The protein below binds the small molecule below.
Small molecule (SMILES): CCC[C@H](O)[C@H](NC[C@@H]1Cc2cccc(c2)CCCCc2cc(cc(N(CCC)S(C)(=O)=O)c2)C(=O)N1)C(=O)NCC(C)C

Sequence of chain 1.A:
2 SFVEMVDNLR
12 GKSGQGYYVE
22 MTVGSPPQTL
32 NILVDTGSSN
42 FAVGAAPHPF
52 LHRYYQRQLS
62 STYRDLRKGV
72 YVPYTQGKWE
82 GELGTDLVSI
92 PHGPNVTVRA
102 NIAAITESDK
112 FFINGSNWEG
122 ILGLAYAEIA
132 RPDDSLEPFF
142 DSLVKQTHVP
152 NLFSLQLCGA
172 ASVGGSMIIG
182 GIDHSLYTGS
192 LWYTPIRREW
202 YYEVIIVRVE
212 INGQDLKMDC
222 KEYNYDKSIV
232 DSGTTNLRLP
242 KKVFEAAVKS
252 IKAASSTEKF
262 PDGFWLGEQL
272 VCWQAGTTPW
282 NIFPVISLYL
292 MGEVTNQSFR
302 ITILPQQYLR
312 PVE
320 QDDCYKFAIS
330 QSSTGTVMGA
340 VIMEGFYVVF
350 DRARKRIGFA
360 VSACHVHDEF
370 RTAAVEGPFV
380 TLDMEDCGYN

Binding-site contacts:
Ligand atom C15 contacts residue ASP36 of chain 1.A at 3.2 Å.
Ligand atom C03 contacts residue GLY234 of chain 1.A at 3.5 Å.
Ligand atom C33 contacts residue LEU34 of chain 1.A at 3.4 Å (hydrophobic).
Ligand atom O01 contacts residue THR76 of chain 1.A at 3.3 Å.
Ligand atom C19 contacts residue GLY38 of chain 1.A at 3.4 Å.
Ligand atom C31 contacts residue LYS228 of chain 1.A at 3.5 Å.
Ligand atom C42 contacts residue SER329 of chain 1.A at 3.1 Å.
Ligand atom C12 contacts residue GLN77 of chain 1.A at 3.3 Å.
Ligand atom C19 contacts residue ASP232 of chain 1.A at 3.1 Å.
Ligand atom N18 contacts residue ASP232 of chain 1.A at 2.7 Å (salt-bridge).
Ligand atom O43 contacts residue ASN237 of chain 1.A at 3.5 Å (h-bond).
Ligand atom C04 contacts residue GLY234 of chain 1.A at 3.1 Å.
Ligand atom N32 contacts residue GLY234 of chain 1.A at 3.0 Å (h-bond).
Ligand atom C17 contacts residue ASP36 of chain 1.A at 3.3 Å.
Ligand atom C42 contacts residue ARG239 of chain 1.A at 3.2 Å.
Ligand atom C37 contacts residue ARG239 of chain 1.A at 3.6 Å.
Ligand atom C33 contacts residue GLY234 of chain 1.A at 3.3 Å.
Ligand atom C20 contacts residue GLY38 of chain 1.A at 3.5 Å.
Ligand atom O01 contacts residue GLN77 of chain 1.A at 3.4 Å (h-bond).
Ligand atom C07 contacts residue GLN77 of chain 1.A at 3.5 Å.
Ligand atom C08 contacts residue GLY234 of chain 1.A at 3.6 Å.
Ligand atom C17 contacts residue ASP232 of chain 1.A at 3.4 Å.
Ligand atom C38 contacts residue THR76 of chain 1.A at 3.4 Å.
Ligand atom C22 contacts residue PRO74 of chain 1.A at 3.6 Å (hydrophobic).
Ligand atom C06 contacts residue GLY15 of chain 1.A at 3.6 Å.
Ligand atom O41 contacts residue ASN237 of chain 1.A at 3.0 Å (h-bond).
Ligand atom O26 contacts residue THR76 of chain 1.A at 3.0 Å (h-bond).
Ligand atom C44 contacts residue THR235 of chain 1.A at 3.5 Å.
Ligand atom C24 contacts residue PRO74 of chain 1.A at 3.4 Å (hydrophobic).
Ligand atom C10 contacts residue LEU34 of chain 1.A at 3.5 Å (hydrophobic).
Ligand atom O26 contacts residue TYR75 of chain 1.A at 3.4 Å.
Ligand atom C06 contacts residue THR236 of chain 1.A at 3.5 Å.
Ligand atom O28 contacts residue THR76 of chain 1.A at 2.6 Å (h-bond).
Ligand atom N21 contacts residue GLY38 of chain 1.A at 3.0 Å (h-bond).
Ligand atom O41 contacts residue THR235 of chain 1.A at 3.4 Å.
Ligand atom C13 contacts residue GLN77 of chain 1.A at 3.5 Å.
Ligand atom O41 contacts residue THR236 of chain 1.A at 3.2 Å (h-bond).
Ligand atom C25 contacts residue GLY38 of chain 1.A at 3.5 Å.
Ligand atom C27 contacts residue ASP232 of chain 1.A at 3.1 Å.
Ligand atom C42 contacts residue ASN237 of chain 1.A at 3.3 Å.